This protein binds this small molecule.
Small molecule (SMILES): CC(=O)N[C@@H]1[C@@H](O)[C@H](O)[C@@H](CO)O[C@H]1O

Sequence of chain 2.D:
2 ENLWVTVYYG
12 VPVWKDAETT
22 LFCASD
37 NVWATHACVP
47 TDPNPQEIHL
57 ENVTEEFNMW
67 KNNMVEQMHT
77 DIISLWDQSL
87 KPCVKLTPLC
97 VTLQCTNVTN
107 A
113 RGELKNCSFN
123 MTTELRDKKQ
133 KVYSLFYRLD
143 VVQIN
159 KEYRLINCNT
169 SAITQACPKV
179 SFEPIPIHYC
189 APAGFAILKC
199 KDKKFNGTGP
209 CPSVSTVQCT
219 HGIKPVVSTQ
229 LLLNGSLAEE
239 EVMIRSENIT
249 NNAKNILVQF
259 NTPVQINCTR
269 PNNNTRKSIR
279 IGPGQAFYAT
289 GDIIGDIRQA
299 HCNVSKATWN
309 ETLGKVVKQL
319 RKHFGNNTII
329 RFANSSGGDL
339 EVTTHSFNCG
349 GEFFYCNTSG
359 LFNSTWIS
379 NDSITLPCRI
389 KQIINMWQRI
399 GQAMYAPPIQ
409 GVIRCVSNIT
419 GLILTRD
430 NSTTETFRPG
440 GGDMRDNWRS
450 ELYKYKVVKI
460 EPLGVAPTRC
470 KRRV

Binding-site contacts:
Ligand atom C8 contacts residue PHE121 of chain 2.D at 3.8 Å (hydrophobic).
Ligand atom C7 contacts residue ASN122 of chain 2.D at 3.7 Å.
Ligand atom N2 contacts residue LYS133 of chain 2.D at 4.2 Å.
Ligand atom C5 contacts residue ASN122 of chain 2.D at 3.7 Å.
Ligand atom C8 contacts residue GLN100 of chain 2.D at 3.7 Å.
Ligand atom O7 contacts residue ASN122 of chain 2.D at 4.2 Å.
Ligand atom N2 contacts residue ASN122 of chain 2.D at 2.9 Å (h-bond).
Ligand atom C7 contacts residue GLN100 of chain 2.D at 4.1 Å.
Ligand atom O5 contacts residue ASN122 of chain 2.D at 2.4 Å (h-bond).
Ligand atom C8 contacts residue LYS133 of chain 2.D at 3.8 Å.
Ligand atom C3 contacts residue ASN122 of chain 2.D at 3.8 Å.
Ligand atom C8 contacts residue SER120 of chain 2.D at 4.0 Å.
Ligand atom O7 contacts residue GLN100 of chain 2.D at 3.7 Å.
Ligand atom C2 contacts residue ASN122 of chain 2.D at 2.5 Å.
Ligand atom C1 contacts residue ASN122 of chain 2.D at 1.4 Å.
Ligand atom C4 contacts residue ASN122 of chain 2.D at 4.2 Å.
Ligand atom C7 contacts residue LYS133 of chain 2.D at 4.5 Å.
Ligand atom C8 contacts residue ASN122 of chain 2.D at 4.0 Å.